Binding-site contacts:
Ligand atom C1 contacts residue THR124 of chain 1.F at 3.9 Å.
Ligand atom C7 contacts residue ASN122 of chain 1.F at 3.8 Å.
Ligand atom C2 contacts residue THR124 of chain 1.F at 4.0 Å.
Ligand atom C5 contacts residue ASN122 of chain 1.F at 3.7 Å.
Ligand atom C1 contacts residue ASN122 of chain 1.F at 1.4 Å.
Ligand atom C3 contacts residue ASN122 of chain 1.F at 3.8 Å.
Ligand atom C7 contacts residue PHE157 of chain 1.F at 4.1 Å (hydrophobic).
Ligand atom N2 contacts residue THR124 of chain 1.F at 3.3 Å (h-bond).
Ligand atom C4 contacts residue ASN122 of chain 1.F at 4.2 Å.
Ligand atom O5 contacts residue ASN122 of chain 1.F at 2.4 Å (h-bond).
Ligand atom O7 contacts residue PHE157 of chain 1.F at 3.3 Å.
Ligand atom C8 contacts residue THR124 of chain 1.F at 3.8 Å.
Ligand atom N2 contacts residue ASN122 of chain 1.F at 2.9 Å (h-bond).
Ligand atom C7 contacts residue THR124 of chain 1.F at 4.2 Å.
Ligand atom C2 contacts residue PHE157 of chain 1.F at 4.3 Å (hydrophobic).
Ligand atom O7 contacts residue ASN122 of chain 1.F at 4.2 Å.
Ligand atom C6 contacts residue VAL127 of chain 1.F at 3.7 Å (hydrophobic).
Ligand atom O5 contacts residue VAL127 of chain 1.F at 4.2 Å.
Ligand atom C3 contacts residue THR124 of chain 1.F at 4.3 Å.
Ligand atom C2 contacts residue ASN122 of chain 1.F at 2.4 Å.
Ligand atom C5 contacts residue VAL127 of chain 1.F at 4.0 Å (hydrophobic).

Sequence of chain 1.F:
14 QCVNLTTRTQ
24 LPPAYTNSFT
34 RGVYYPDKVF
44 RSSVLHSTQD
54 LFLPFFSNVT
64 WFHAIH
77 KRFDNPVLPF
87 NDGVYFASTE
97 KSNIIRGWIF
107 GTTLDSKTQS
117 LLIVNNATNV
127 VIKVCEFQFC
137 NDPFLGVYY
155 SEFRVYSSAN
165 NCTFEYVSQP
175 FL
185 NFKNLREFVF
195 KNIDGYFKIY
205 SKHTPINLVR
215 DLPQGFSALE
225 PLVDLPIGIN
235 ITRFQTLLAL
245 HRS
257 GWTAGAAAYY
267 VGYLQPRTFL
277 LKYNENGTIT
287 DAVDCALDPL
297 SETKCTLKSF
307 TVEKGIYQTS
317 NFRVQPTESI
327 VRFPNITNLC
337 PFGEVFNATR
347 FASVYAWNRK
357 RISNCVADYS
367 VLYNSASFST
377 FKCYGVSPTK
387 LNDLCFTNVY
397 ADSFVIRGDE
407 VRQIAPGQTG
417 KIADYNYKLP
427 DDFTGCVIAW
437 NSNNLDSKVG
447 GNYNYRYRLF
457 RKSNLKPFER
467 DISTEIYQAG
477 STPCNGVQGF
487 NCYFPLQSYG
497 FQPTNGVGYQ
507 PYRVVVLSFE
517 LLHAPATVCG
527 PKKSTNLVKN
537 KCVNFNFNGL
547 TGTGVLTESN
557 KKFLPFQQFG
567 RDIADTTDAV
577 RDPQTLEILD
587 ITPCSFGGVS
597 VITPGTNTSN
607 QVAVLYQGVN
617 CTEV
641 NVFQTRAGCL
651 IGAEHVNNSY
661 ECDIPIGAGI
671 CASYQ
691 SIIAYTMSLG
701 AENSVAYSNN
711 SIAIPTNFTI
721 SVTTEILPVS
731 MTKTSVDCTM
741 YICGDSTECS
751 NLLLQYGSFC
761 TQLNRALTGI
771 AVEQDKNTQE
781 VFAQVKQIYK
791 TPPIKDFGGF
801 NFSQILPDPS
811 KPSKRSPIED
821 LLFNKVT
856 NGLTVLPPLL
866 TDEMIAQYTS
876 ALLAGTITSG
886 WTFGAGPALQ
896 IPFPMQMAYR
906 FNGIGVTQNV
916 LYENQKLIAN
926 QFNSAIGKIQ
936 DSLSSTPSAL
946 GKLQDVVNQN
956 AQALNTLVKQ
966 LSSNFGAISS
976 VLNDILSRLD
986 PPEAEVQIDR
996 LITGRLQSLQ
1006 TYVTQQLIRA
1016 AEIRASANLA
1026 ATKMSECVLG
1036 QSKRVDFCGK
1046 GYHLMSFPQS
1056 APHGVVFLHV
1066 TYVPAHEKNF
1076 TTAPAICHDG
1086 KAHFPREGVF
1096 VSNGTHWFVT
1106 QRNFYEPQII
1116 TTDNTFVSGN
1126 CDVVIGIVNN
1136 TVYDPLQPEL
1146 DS

This small molecule binds to this protein.
Small molecule (SMILES): CC(=O)N[C@@H]1[C@@H](O)[C@H](O)[C@@H](CO)O[C@H]1O